Sequence of chain 1.E:
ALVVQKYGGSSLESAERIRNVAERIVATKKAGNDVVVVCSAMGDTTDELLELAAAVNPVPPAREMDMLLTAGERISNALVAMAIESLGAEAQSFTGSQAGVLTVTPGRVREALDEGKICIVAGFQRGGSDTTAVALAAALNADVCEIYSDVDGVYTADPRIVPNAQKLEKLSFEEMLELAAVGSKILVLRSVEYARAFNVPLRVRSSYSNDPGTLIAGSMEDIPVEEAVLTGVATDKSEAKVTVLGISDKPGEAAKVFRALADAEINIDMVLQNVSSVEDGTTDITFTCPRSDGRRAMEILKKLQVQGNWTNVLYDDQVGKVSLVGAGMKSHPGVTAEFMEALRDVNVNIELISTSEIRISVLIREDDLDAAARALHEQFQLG

Sequence of chain 1.F:
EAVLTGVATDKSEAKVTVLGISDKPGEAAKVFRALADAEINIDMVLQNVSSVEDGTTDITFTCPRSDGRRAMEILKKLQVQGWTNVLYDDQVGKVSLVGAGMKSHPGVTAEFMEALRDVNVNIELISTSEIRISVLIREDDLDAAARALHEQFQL

This protein binds this small molecule.
Small molecule (SMILES): C[C@@H](O)[C@H](N)C(=O)O

Binding-site contacts:
Ligand atom C contacts residue LYS26 of chain 1.F at 3.3 Å.
Ligand atom O contacts residue ILE375 of chain 1.E at 3.4 Å (h-bond).
Ligand atom C contacts residue PRO27 of chain 1.F at 4.2 Å (hydrophobic).
Ligand atom CB contacts residue ASP25 of chain 1.F at 4.1 Å.
Ligand atom OG1 contacts residue ILE23 of chain 1.F at 4.0 Å.
Ligand atom OG1 contacts residue GLN49 of chain 1.F at 3.6 Å (h-bond).
Ligand atom C contacts residue ALA30 of chain 1.F at 3.8 Å (hydrophobic).
Ligand atom O contacts residue PRO27 of chain 1.F at 3.7 Å.
Ligand atom CA contacts residue ASP25 of chain 1.F at 3.8 Å.
Ligand atom OG1 contacts residue ILE61 of chain 1.F at 4.1 Å.
Ligand atom CA contacts residue SER24 of chain 1.F at 4.2 Å.
Ligand atom CG2 contacts residue ILE61 of chain 1.F at 4.3 Å (hydrophobic).
Ligand atom CG2 contacts residue GLN49 of chain 1.F at 2.9 Å.
Ligand atom OXT contacts residue GLU29 of chain 1.F at 3.0 Å (salt-bridge).
Ligand atom OXT contacts residue PRO27 of chain 1.F at 4.2 Å.
Ligand atom OXT contacts residue GLY28 of chain 1.F at 3.7 Å.
Ligand atom N contacts residue ILE375 of chain 1.E at 2.5 Å (h-bond).
Ligand atom OXT contacts residue LYS26 of chain 1.F at 3.4 Å (salt-bridge).
Ligand atom CA contacts residue ASN374 of chain 1.E at 3.6 Å.
Ligand atom CG2 contacts residue ALA30 of chain 1.F at 3.2 Å (hydrophobic).
Ligand atom OG1 contacts residue GLU29 of chain 1.F at 4.3 Å.
Ligand atom CA contacts residue ILE375 of chain 1.E at 3.5 Å (hydrophobic).
Ligand atom N contacts residue ASP25 of chain 1.F at 3.0 Å (salt-bridge).
Ligand atom C contacts residue GLY28 of chain 1.F at 4.0 Å.
Ligand atom CG2 contacts residue ILE375 of chain 1.E at 3.6 Å (hydrophobic).
Ligand atom N contacts residue ASN374 of chain 1.E at 2.6 Å (h-bond).
Ligand atom N contacts residue LYS26 of chain 1.F at 4.0 Å.
Ligand atom CA contacts residue LYS26 of chain 1.F at 3.5 Å.
Ligand atom O contacts residue ASN374 of chain 1.E at 3.8 Å.
Ligand atom O contacts residue GLY28 of chain 1.F at 3.8 Å.
Ligand atom CB contacts residue ALA30 of chain 1.F at 4.3 Å (hydrophobic).
Ligand atom CB contacts residue ILE375 of chain 1.E at 3.3 Å (hydrophobic).
Ligand atom OG1 contacts residue ALA30 of chain 1.F at 4.2 Å.
Ligand atom OG1 contacts residue SER24 of chain 1.F at 3.6 Å.
Ligand atom C contacts residue GLU29 of chain 1.F at 4.0 Å.
Ligand atom O contacts residue LYS26 of chain 1.F at 3.8 Å.
Ligand atom OXT contacts residue ALA30 of chain 1.F at 2.6 Å (h-bond).
Ligand atom C contacts residue ILE375 of chain 1.E at 4.1 Å (hydrophobic).
Ligand atom C contacts residue ASN374 of chain 1.E at 4.0 Å.
Ligand atom CB contacts residue GLN49 of chain 1.F at 3.3 Å.